Binding-site contacts:
Ligand atom C6 contacts residue LEU60 of chain 1.F at 4.1 Å (hydrophobic).
Ligand atom C2 contacts residue ASN149 of chain 1.F at 2.5 Å.
Ligand atom C8 contacts residue ARG40 of chain 1.F at 3.8 Å.
Ligand atom C7 contacts residue ASN149 of chain 1.F at 4.2 Å.
Ligand atom O5 contacts residue ASN149 of chain 1.F at 2.3 Å (h-bond).
Ligand atom C7 contacts residue ARG40 of chain 1.F at 4.0 Å.
Ligand atom C1 contacts residue ARG40 of chain 1.F at 4.1 Å.
Ligand atom O6 contacts residue ASN149 of chain 1.F at 4.5 Å.
Ligand atom C5 contacts residue LEU60 of chain 1.F at 4.3 Å (hydrophobic).
Ligand atom O6 contacts residue LEU60 of chain 1.F at 4.3 Å.
Ligand atom C5 contacts residue LYS147 of chain 1.F at 4.2 Å.
Ligand atom N2 contacts residue ARG40 of chain 1.F at 3.5 Å (salt-bridge).
Ligand atom C5 contacts residue ASN149 of chain 1.F at 3.6 Å.
Ligand atom C4 contacts residue ASN149 of chain 1.F at 4.3 Å.
Ligand atom O6 contacts residue TRP148 of chain 1.F at 4.3 Å.
Ligand atom O6 contacts residue LYS147 of chain 1.F at 2.4 Å (salt-bridge).
Ligand atom C2 contacts residue ARG40 of chain 1.F at 4.3 Å.
Ligand atom C3 contacts residue ASN149 of chain 1.F at 3.8 Å.
Ligand atom C1 contacts residue ASN149 of chain 1.F at 1.4 Å.
Ligand atom C6 contacts residue LYS147 of chain 1.F at 3.2 Å.
Ligand atom N2 contacts residue ASN149 of chain 1.F at 2.9 Å (h-bond).
Ligand atom O5 contacts residue LYS147 of chain 1.F at 3.9 Å.

Sequence of chain 1.F:
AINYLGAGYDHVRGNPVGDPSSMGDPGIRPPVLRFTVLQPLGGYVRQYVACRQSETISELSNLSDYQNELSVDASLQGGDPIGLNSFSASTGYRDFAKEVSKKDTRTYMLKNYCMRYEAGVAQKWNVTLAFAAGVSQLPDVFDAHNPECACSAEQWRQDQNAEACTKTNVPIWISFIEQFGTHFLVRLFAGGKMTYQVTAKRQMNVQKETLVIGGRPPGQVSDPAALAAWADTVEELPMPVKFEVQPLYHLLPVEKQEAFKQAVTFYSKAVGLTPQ

This protein binds this small molecule.
Small molecule (SMILES): CC(=O)N[C@@H]1[C@@H](O)[C@H](O)[C@@H](CO)O[C@H]1O